Sequence of chain 1.F:
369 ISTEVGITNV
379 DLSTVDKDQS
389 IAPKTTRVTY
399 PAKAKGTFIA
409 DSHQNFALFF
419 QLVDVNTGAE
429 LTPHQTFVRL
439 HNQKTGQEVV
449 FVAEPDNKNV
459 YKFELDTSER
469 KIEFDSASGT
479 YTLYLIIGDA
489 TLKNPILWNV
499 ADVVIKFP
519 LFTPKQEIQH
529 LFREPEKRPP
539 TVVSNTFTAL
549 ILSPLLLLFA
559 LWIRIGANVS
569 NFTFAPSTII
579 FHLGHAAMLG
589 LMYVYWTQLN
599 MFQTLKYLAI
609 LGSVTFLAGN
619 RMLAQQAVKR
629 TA

The protein below binds the small molecule below.
Small molecule (SMILES): C[C@H]1CC[C@]2(OC1)O[C@H]1[C@H](O)[C@@H]3[C@H]4CC[C@@H]5C[C@H](O[C@H]6O[C@@H](CO)[C@H](O)[C@@H](O)[C@@H]6O)[C@@H](O)C[C@@]5(C)[C@@H]4CC[C@@]3(C)[C@@H]1[C@H]2C

Binding-site contacts:
Ligand atom C81 contacts residue TYR591 of chain 1.F at 4.4 Å (hydrophobic).
Ligand atom C17 contacts residue KZB1 of chain 1.LA at 3.8 Å.
Ligand atom C13 contacts residue KZB1 of chain 1.LA at 3.9 Å.
Ligand atom C15 contacts residue TYR591 of chain 1.F at 4.2 Å (hydrophobic).
Ligand atom C01 contacts residue LEU437 of chain 1.G at 4.4 Å (hydrophobic).
Ligand atom C11 contacts residue GLY588 of chain 1.F at 4.5 Å.
Ligand atom C04 contacts residue KZB1 of chain 1.LA at 3.8 Å.
Ligand atom C18 contacts residue KZB1 of chain 1.LA at 4.1 Å.
Ligand atom C11 contacts residue MET436 of chain 1.G at 4.4 Å (hydrophobic).
Ligand atom O14 contacts residue KZB1 of chain 1.LA at 3.0 Å.
Ligand atom C01 contacts residue PHE433 of chain 1.G at 3.8 Å (hydrophobic).
Ligand atom C17 contacts residue TYR591 of chain 1.F at 3.4 Å (hydrophobic).
Ligand atom C83 contacts residue KZB1 of chain 1.MA at 3.4 Å.
Ligand atom C10 contacts residue PHE440 of chain 1.G at 4.2 Å (hydrophobic).
Ligand atom O05 contacts residue KZB1 of chain 1.LA at 3.5 Å.
Ligand atom C16 contacts residue TYR591 of chain 1.F at 4.4 Å (hydrophobic).
Ligand atom C09 contacts residue LEU437 of chain 1.G at 4.5 Å (hydrophobic).
Ligand atom C13 contacts residue TYR591 of chain 1.F at 3.9 Å (hydrophobic).
Ligand atom C09 contacts residue LEU587 of chain 1.F at 4.2 Å (hydrophobic).
Ligand atom C82 contacts residue KZB1 of chain 1.MA at 3.8 Å.
Ligand atom C81 contacts residue KZB1 of chain 1.MA at 4.4 Å.
Ligand atom C11 contacts residue LEU587 of chain 1.F at 3.8 Å (hydrophobic).
Ligand atom C07 contacts residue LEU437 of chain 1.G at 4.5 Å (hydrophobic).
Ligand atom C10 contacts residue ALA584 of chain 1.F at 4.3 Å (hydrophobic).
Ligand atom C10 contacts residue LEU587 of chain 1.F at 3.3 Å (hydrophobic).
Ligand atom C08 contacts residue KZB1 of chain 1.LA at 4.0 Å.
Ligand atom C07 contacts residue KZB1 of chain 1.LA at 4.3 Å.
Ligand atom C18 contacts residue TYR591 of chain 1.F at 4.3 Å (hydrophobic).
Ligand atom C19 contacts residue TYR591 of chain 1.F at 4.3 Å (hydrophobic).

Sequence of chain 1.G:
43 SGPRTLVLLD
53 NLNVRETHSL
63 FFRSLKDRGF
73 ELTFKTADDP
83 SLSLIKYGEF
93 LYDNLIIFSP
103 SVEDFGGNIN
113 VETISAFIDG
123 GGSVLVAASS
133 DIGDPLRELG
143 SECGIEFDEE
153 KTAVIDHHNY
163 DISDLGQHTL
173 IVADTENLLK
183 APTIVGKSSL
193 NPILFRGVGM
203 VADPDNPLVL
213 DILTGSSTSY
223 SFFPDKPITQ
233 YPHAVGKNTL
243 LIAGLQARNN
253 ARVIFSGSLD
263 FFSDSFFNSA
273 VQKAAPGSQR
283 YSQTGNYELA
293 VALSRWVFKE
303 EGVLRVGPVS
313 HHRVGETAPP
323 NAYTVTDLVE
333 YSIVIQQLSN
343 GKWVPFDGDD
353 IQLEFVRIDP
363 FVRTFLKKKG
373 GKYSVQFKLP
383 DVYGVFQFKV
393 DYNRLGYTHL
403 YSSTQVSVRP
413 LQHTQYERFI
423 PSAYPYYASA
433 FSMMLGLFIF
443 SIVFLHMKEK